Sequence of chain 1.A:
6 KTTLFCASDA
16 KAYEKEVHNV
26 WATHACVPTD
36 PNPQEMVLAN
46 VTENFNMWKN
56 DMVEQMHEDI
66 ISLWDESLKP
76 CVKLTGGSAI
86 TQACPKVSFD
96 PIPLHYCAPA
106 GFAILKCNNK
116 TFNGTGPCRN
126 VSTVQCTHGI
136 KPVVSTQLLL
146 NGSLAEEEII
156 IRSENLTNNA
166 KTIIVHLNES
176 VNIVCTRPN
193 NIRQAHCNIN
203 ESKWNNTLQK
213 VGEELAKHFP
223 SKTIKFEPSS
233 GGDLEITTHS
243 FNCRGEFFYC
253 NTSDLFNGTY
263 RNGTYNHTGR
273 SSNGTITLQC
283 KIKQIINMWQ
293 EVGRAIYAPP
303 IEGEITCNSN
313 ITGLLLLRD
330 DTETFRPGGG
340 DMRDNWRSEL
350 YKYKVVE

Binding-site contacts:
Ligand atom C7 contacts residue ASN160 of chain 1.A at 3.9 Å.
Ligand atom C1 contacts residue ASN160 of chain 1.A at 1.4 Å.
Ligand atom C4 contacts residue ASN160 of chain 1.A at 4.1 Å.
Ligand atom O6 contacts residue ASN163 of chain 1.A at 4.1 Å.
Ligand atom O5 contacts residue THR162 of chain 1.A at 3.3 Å.
Ligand atom C1 contacts residue THR162 of chain 1.A at 4.2 Å.
Ligand atom C5 contacts residue ASN160 of chain 1.A at 3.6 Å.
Ligand atom O5 contacts residue ASN160 of chain 1.A at 2.5 Å (h-bond).
Ligand atom C3 contacts residue ASN160 of chain 1.A at 3.4 Å.
Ligand atom O5 contacts residue ASN163 of chain 1.A at 3.8 Å.
Ligand atom O3 contacts residue ASN160 of chain 1.A at 3.2 Å (h-bond).
Ligand atom C5 contacts residue THR162 of chain 1.A at 4.0 Å.
Ligand atom O6 contacts residue THR162 of chain 1.A at 4.2 Å.
Ligand atom C6 contacts residue ASN160 of chain 1.A at 3.9 Å.
Ligand atom N2 contacts residue ASN160 of chain 1.A at 3.7 Å.
Ligand atom C2 contacts residue ASN160 of chain 1.A at 2.6 Å.
Ligand atom O7 contacts residue ASN160 of chain 1.A at 3.6 Å.
Ligand atom C6 contacts residue ASN163 of chain 1.A at 4.3 Å.

This protein binds this small molecule.
Small molecule (SMILES): CC(=O)N[C@@H]1[C@@H](O)[C@H](O)[C@@H](CO)O[C@H]1O